A protein and the small-molecule ligand that binds it are described below.
Small molecule (SMILES): CC(=O)N[C@H]1[C@H](O[C@H]2[C@H](O)[C@@H](NC(C)=O)CO[C@@H]2CO)O[C@H](CO)[C@@H](O[C@@H]2O[C@H](CO[C@H]3O[C@H](CO)[C@@H](O)[C@H](O)[C@@H]3O)[C@@H](O)[C@H](O[C@H]3O[C@H](CO)[C@@H](O)[C@H](O)[C@@H]3O)[C@@H]2O)[C@@H]1O

Sequence of chain 1.D:
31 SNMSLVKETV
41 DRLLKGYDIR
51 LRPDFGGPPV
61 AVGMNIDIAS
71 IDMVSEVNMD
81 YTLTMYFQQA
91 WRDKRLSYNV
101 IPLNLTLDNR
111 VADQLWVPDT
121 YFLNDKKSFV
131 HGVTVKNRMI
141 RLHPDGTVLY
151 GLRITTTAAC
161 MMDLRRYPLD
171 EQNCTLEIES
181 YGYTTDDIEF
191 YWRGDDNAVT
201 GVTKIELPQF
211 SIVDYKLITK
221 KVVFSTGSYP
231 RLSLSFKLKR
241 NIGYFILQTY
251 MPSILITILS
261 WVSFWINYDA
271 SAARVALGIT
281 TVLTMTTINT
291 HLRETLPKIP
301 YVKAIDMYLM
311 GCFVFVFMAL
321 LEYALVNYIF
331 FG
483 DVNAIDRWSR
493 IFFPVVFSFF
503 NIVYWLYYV

Binding-site contacts:
Ligand atom N2 contacts residue ASN104 of chain 1.D at 3.5 Å (h-bond).
Ligand atom C8 contacts residue ASN104 of chain 1.D at 3.3 Å.
Ligand atom O5 contacts residue ASN104 of chain 1.D at 2.4 Å (h-bond).
Ligand atom O5 contacts residue HIS143 of chain 1.D at 3.6 Å (h-bond).
Ligand atom C1 contacts residue PRO144 of chain 1.D at 4.0 Å (hydrophobic).
Ligand atom O7 contacts residue ASN104 of chain 1.D at 4.3 Å.
Ligand atom C6 contacts residue ASP145 of chain 1.D at 4.3 Å.
Ligand atom C7 contacts residue ASN104 of chain 1.D at 3.5 Å.
Ligand atom C1 contacts residue ASN104 of chain 1.D at 1.4 Å.
Ligand atom O3 contacts residue HIS143 of chain 1.D at 4.2 Å.
Ligand atom O6 contacts residue ASP145 of chain 1.D at 3.5 Å (salt-bridge).
Ligand atom C1 contacts residue HIS143 of chain 1.D at 4.4 Å.
Ligand atom O5 contacts residue PRO144 of chain 1.D at 4.1 Å.
Ligand atom C3 contacts residue ASN104 of chain 1.D at 3.5 Å.
Ligand atom C6 contacts residue HIS143 of chain 1.D at 4.4 Å.
Ligand atom C4 contacts residue ASN104 of chain 1.D at 4.2 Å.
Ligand atom O3 contacts residue ASN104 of chain 1.D at 3.4 Å (h-bond).
Ligand atom C5 contacts residue ASN104 of chain 1.D at 3.6 Å.
Ligand atom O6 contacts residue HIS143 of chain 1.D at 3.2 Å (h-bond).
Ligand atom C2 contacts residue ASN104 of chain 1.D at 2.5 Å.